Sequence of chain 1.B:
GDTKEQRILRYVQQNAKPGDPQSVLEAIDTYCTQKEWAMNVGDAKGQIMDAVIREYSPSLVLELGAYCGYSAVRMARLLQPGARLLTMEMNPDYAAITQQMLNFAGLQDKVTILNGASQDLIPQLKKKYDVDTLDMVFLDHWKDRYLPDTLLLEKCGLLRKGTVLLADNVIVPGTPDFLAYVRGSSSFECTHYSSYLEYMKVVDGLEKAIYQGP

Binding-site contacts:
Ligand atom N38 contacts residue ALA118 of chain 1.B at 3.5 Å.
Ligand atom C33 contacts residue MG1 of chain 1.H at 3.0 Å.
Ligand atom N7 contacts residue SER119 of chain 1.B at 2.9 Å (h-bond).
Ligand atom O32 contacts residue MG1 of chain 1.H at 2.1 Å.
Ligand atom C12 contacts residue MET91 of chain 1.B at 3.6 Å (hydrophobic).
Ligand atom O32 contacts residue LYS144 of chain 1.B at 2.9 Å (salt-bridge).
Ligand atom C41 contacts residue MET91 of chain 1.B at 2.9 Å (hydrophobic).
Ligand atom N17 contacts residue LYS144 of chain 1.B at 3.3 Å (salt-bridge).
Ligand atom C33 contacts residue ASN170 of chain 1.B at 3.2 Å.
Ligand atom C37 contacts residue GLN120 of chain 1.B at 3.4 Å.
Ligand atom C9 contacts residue TRP143 of chain 1.B at 3.4 Å (hydrophobic).
Ligand atom C16 contacts residue HIS142 of chain 1.B at 3.3 Å.
Ligand atom C15 contacts residue HIS142 of chain 1.B at 3.5 Å.
Ligand atom O3 contacts residue GLU90 of chain 1.B at 2.5 Å (salt-bridge).
Ligand atom O32 contacts residue ASN170 of chain 1.B at 2.9 Å (h-bond).
Ligand atom N17 contacts residue MET40 of chain 1.B at 3.4 Å (h-bond).
Ligand atom C31 contacts residue ASN170 of chain 1.B at 3.3 Å.
Ligand atom O5 contacts residue GLU90 of chain 1.B at 2.7 Å (salt-bridge).
Ligand atom O5 contacts residue TYR68 of chain 1.B at 3.2 Å (h-bond).
Ligand atom O5 contacts residue TYR95 of chain 1.B at 3.2 Å.
Ligand atom O34 contacts residue ASP169 of chain 1.B at 3.2 Å (salt-bridge).
Ligand atom C39 contacts residue MET91 of chain 1.B at 3.5 Å (hydrophobic).
Ligand atom C18 contacts residue LYS144 of chain 1.B at 3.4 Å.
Ligand atom O32 contacts residue ASP141 of chain 1.B at 2.9 Å (salt-bridge).
Ligand atom N38 contacts residue SER119 of chain 1.B at 2.9 Å (h-bond).
Ligand atom C1 contacts residue GLU90 of chain 1.B at 3.5 Å.
Ligand atom C2 contacts residue GLU90 of chain 1.B at 3.5 Å.
Ligand atom C15 contacts residue ASP141 of chain 1.B at 3.3 Å.
Ligand atom C31 contacts residue MG1 of chain 1.H at 3.0 Å.
Ligand atom O34 contacts residue GLU199 of chain 1.B at 2.4 Å (salt-bridge).
Ligand atom C39 contacts residue GLY117 of chain 1.B at 3.4 Å.
Ligand atom N40 contacts residue MET91 of chain 1.B at 3.3 Å (h-bond).
Ligand atom N8 contacts residue TRP143 of chain 1.B at 3.5 Å.
Ligand atom O34 contacts residue MG1 of chain 1.H at 2.2 Å.
Ligand atom C23 contacts residue GLU199 of chain 1.B at 3.1 Å.
Ligand atom C31 contacts residue LYS144 of chain 1.B at 3.6 Å.
Ligand atom O34 contacts residue ASN170 of chain 1.B at 2.8 Å (h-bond).
Ligand atom C33 contacts residue GLU199 of chain 1.B at 3.0 Å.
Ligand atom C23 contacts residue ASN170 of chain 1.B at 3.5 Å.
Ligand atom O13 contacts residue GLY66 of chain 1.B at 3.4 Å.

A protein and the small-molecule ligand that binds it are described below.
Small molecule (SMILES): CCCNc1ncnc2c1ncn2[C@@H]1O[C@H](/C=C/CNC(=O)c2cc(-c3ccc(F)cc3)cc(O)c2O)[C@@H](O)[C@H]1O